The small molecule below binds the protein below.
Small molecule (SMILES): Nc1nccnc1C(=O)Nc1cnccc1N1CCC[C@H](N)C1

Binding-site contacts:
Ligand atom C11 contacts residue LEU189 of chain 1.A at 3.8 Å (hydrophobic).
Ligand atom C13 contacts residue LEU189 of chain 1.A at 3.6 Å (hydrophobic).
Ligand atom N5 contacts residue GLU136 of chain 1.A at 3.8 Å.
Ligand atom N5 contacts residue LEU189 of chain 1.A at 3.5 Å.
Ligand atom O contacts residue LEU135 of chain 1.A at 3.4 Å.
Ligand atom N5 contacts residue ARG137 of chain 1.A at 3.7 Å.
Ligand atom C9 contacts residue ILE200 of chain 1.A at 3.6 Å (hydrophobic).
Ligand atom C5 contacts residue ILE200 of chain 1.A at 3.7 Å (hydrophobic).
Ligand atom C7 contacts residue PHE64 of chain 1.A at 3.5 Å (hydrophobic).
Ligand atom C6 contacts residue PHE64 of chain 1.A at 3.5 Å (hydrophobic).
Ligand atom C1 contacts residue GOL1 of chain 1.E at 3.5 Å.
Ligand atom C12 contacts residue LEU59 of chain 1.A at 3.7 Å (hydrophobic).
Ligand atom N2 contacts residue ASP201 of chain 1.A at 3.5 Å.
Ligand atom C12 contacts residue LEU189 of chain 1.A at 3.8 Å (hydrophobic).
Ligand atom N6 contacts residue GLU136 of chain 1.A at 2.8 Å (salt-bridge).
Ligand atom C14 contacts residue ALA80 of chain 1.A at 3.5 Å (hydrophobic).
Ligand atom C1 contacts residue ASP143 of chain 1.A at 3.6 Å.
Ligand atom C contacts residue ASP143 of chain 1.A at 3.4 Å.
Ligand atom C4 contacts residue GLU186 of chain 1.A at 3.7 Å.
Ligand atom N3 contacts residue ILE200 of chain 1.A at 3.4 Å.
Ligand atom C2 contacts residue LEU59 of chain 1.A at 3.8 Å (hydrophobic).
Ligand atom N contacts residue ASP143 of chain 1.A at 2.8 Å (salt-bridge).
Ligand atom C9 contacts residue VAL67 of chain 1.A at 3.7 Å (hydrophobic).
Ligand atom C14 contacts residue LEU189 of chain 1.A at 3.6 Å (hydrophobic).
Ligand atom N3 contacts residue VAL67 of chain 1.A at 3.8 Å.
Ligand atom N1 contacts residue ILE200 of chain 1.A at 3.6 Å.
Ligand atom N5 contacts residue ALA80 of chain 1.A at 3.9 Å.
Ligand atom C4 contacts residue ILE200 of chain 1.A at 3.7 Å (hydrophobic).
Ligand atom C8 contacts residue VAL67 of chain 1.A at 3.7 Å (hydrophobic).
Ligand atom N contacts residue GLU186 of chain 1.A at 2.8 Å (salt-bridge).
Ligand atom N6 contacts residue ALA80 of chain 1.A at 3.4 Å.
Ligand atom C2 contacts residue GOL1 of chain 1.E at 3.7 Å.
Ligand atom C14 contacts residue GLU136 of chain 1.A at 3.7 Å.
Ligand atom C8 contacts residue LYS82 of chain 1.A at 3.9 Å.
Ligand atom N6 contacts residue ILE119 of chain 1.A at 3.7 Å.
Ligand atom C7 contacts residue ASP201 of chain 1.A at 3.4 Å.
Ligand atom C7 contacts residue LYS82 of chain 1.A at 3.5 Å.
Ligand atom C contacts residue GLU186 of chain 1.A at 3.5 Å.
Ligand atom C13 contacts residue ARG137 of chain 1.A at 3.8 Å.
Ligand atom N2 contacts residue LYS82 of chain 1.A at 2.8 Å (salt-bridge).

Sequence of chain 1.A:
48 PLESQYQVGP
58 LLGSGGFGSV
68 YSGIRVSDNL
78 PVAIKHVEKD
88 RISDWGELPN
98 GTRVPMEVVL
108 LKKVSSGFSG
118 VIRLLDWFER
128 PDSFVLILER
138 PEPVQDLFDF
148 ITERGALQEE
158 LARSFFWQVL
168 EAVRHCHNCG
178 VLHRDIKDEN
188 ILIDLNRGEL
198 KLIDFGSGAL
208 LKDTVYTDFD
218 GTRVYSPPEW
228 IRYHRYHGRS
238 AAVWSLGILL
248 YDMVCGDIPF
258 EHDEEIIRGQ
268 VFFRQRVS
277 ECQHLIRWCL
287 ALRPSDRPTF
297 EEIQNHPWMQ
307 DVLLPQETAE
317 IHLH